Binding-site contacts:
Ligand atom O5 contacts residue ASN243 of chain 6.A at 3.9 Å.
Ligand atom C6 contacts residue ASN243 of chain 6.A at 3.3 Å.
Ligand atom C4 contacts residue ASN243 of chain 6.A at 4.3 Å.
Ligand atom C1 contacts residue ASN243 of chain 6.A at 3.4 Å.
Ligand atom C7 contacts residue ASN239 of chain 6.A at 3.9 Å.
Ligand atom N2 contacts residue PRO279 of chain 6.A at 4.3 Å.
Ligand atom O4 contacts residue PHE276 of chain 6.A at 3.5 Å (h-bond).
Ligand atom N2 contacts residue TYR235 of chain 6.A at 3.8 Å.
Ligand atom C6 contacts residue ASN243 of chain 6.A at 3.7 Å.
Ligand atom O2 contacts residue PRO279 of chain 6.A at 4.0 Å.
Ligand atom C5 contacts residue ASN243 of chain 6.A at 3.5 Å.
Ligand atom O5 contacts residue LYS246 of chain 6.A at 4.3 Å.
Ligand atom O4 contacts residue LEU247 of chain 6.A at 4.0 Å.
Ligand atom C6 contacts residue ASN239 of chain 6.A at 4.3 Å.
Ligand atom O7 contacts residue TYR235 of chain 6.A at 3.5 Å.
Ligand atom C4 contacts residue ASN239 of chain 6.A at 4.3 Å.
Ligand atom C1 contacts residue ASN243 of chain 6.A at 4.0 Å.
Ligand atom O3 contacts residue VAL278 of chain 6.A at 4.0 Å.
Ligand atom C5 contacts residue ASN243 of chain 6.A at 4.2 Å.
Ligand atom O6 contacts residue ASN243 of chain 6.A at 4.2 Å.
Ligand atom C7 contacts residue TYR235 of chain 6.A at 4.2 Å (hydrophobic).
Ligand atom C4 contacts residue LEU247 of chain 6.A at 4.3 Å (hydrophobic).
Ligand atom C6 contacts residue LEU247 of chain 6.A at 3.9 Å (hydrophobic).
Ligand atom C3 contacts residue ASN239 of chain 6.A at 3.8 Å.
Ligand atom N2 contacts residue ASN239 of chain 6.A at 2.9 Å (h-bond).
Ligand atom O3 contacts residue PHE276 of chain 6.A at 3.3 Å (h-bond).
Ligand atom O3 contacts residue PRO279 of chain 6.A at 4.2 Å.
Ligand atom O5 contacts residue ASN239 of chain 6.A at 2.5 Å (h-bond).
Ligand atom C5 contacts residue ASN239 of chain 6.A at 3.8 Å.
Ligand atom C4 contacts residue PHE276 of chain 6.A at 3.3 Å (hydrophobic).
Ligand atom C2 contacts residue ASN239 of chain 6.A at 2.6 Å.
Ligand atom C3 contacts residue PHE276 of chain 6.A at 3.5 Å (hydrophobic).
Ligand atom C1 contacts residue ASN239 of chain 6.A at 1.5 Å.
Ligand atom C6 contacts residue LYS246 of chain 6.A at 3.9 Å.
Ligand atom C8 contacts residue PRO279 of chain 6.A at 3.2 Å (hydrophobic).
Ligand atom O5 contacts residue ASN243 of chain 6.A at 3.7 Å.

The small molecule below binds the protein below.
Small molecule (SMILES): CC(=O)N[C@H]1[C@H](O[C@H]2[C@H](O)[C@@H](NC(C)=O)CO[C@@H]2CO[C@H]2O[C@@H](C)[C@@H](O)[C@@H](O)[C@@H]2O)O[C@H](CO)[C@@H](O)[C@@H]1O

Sequence of chain 6.A:
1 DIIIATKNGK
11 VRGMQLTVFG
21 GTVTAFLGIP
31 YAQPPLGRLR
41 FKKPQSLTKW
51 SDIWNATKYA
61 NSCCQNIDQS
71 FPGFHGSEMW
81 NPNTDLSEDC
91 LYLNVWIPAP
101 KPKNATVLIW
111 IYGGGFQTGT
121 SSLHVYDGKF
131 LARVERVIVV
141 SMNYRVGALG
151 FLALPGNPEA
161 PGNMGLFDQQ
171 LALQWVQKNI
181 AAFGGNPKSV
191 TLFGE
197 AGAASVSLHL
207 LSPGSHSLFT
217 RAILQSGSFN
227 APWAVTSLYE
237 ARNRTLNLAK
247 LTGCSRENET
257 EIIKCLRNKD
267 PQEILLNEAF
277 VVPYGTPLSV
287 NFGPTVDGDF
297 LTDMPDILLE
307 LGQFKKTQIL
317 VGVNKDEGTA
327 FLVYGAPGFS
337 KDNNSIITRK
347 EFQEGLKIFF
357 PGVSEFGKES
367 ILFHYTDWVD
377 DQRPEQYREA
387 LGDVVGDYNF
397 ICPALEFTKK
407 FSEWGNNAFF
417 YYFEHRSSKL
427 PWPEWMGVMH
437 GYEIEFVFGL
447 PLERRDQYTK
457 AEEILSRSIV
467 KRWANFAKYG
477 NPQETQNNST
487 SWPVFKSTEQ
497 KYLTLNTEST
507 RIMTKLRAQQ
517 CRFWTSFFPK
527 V